Sequence of chain 1.E:
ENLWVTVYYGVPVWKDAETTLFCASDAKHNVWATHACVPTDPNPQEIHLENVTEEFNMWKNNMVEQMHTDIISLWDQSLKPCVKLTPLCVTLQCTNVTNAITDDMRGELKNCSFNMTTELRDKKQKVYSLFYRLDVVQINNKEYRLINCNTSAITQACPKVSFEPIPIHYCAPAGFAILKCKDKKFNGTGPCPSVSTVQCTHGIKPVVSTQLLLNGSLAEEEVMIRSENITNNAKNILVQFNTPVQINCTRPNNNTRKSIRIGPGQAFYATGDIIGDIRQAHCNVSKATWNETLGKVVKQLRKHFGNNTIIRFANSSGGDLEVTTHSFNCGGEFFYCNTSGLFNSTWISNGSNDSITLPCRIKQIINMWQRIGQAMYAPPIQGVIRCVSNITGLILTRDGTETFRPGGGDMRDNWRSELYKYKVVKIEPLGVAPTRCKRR

Binding-site contacts:
Ligand atom O7 contacts residue THR105 of chain 1.E at 2.9 Å (h-bond).
Ligand atom O7 contacts residue VAL104 of chain 1.E at 4.2 Å.
Ligand atom C2 contacts residue TYR135 of chain 1.E at 4.4 Å (hydrophobic).
Ligand atom C4 contacts residue ASN118 of chain 1.E at 4.2 Å.
Ligand atom C4 contacts residue TYR135 of chain 1.E at 4.4 Å (hydrophobic).
Ligand atom C3 contacts residue ASN118 of chain 1.E at 3.8 Å.
Ligand atom O6 contacts residue TYR135 of chain 1.E at 3.6 Å.
Ligand atom C3 contacts residue TYR135 of chain 1.E at 4.1 Å (hydrophobic).
Ligand atom O5 contacts residue ASN118 of chain 1.E at 2.3 Å (h-bond).
Ligand atom N2 contacts residue ASN118 of chain 1.E at 3.0 Å (h-bond).
Ligand atom N2 contacts residue LEU137 of chain 1.E at 4.5 Å.
Ligand atom O6 contacts residue ASN118 of chain 1.E at 4.4 Å.
Ligand atom C1 contacts residue ASN118 of chain 1.E at 1.4 Å.
Ligand atom O4 contacts residue TYR135 of chain 1.E at 4.0 Å.
Ligand atom C7 contacts residue VAL104 of chain 1.E at 4.4 Å (hydrophobic).
Ligand atom C1 contacts residue TYR135 of chain 1.E at 3.8 Å (hydrophobic).
Ligand atom C6 contacts residue TYR135 of chain 1.E at 4.1 Å (hydrophobic).
Ligand atom O7 contacts residue ASN118 of chain 1.E at 3.5 Å (h-bond).
Ligand atom C5 contacts residue ASN118 of chain 1.E at 3.7 Å.
Ligand atom C8 contacts residue VAL104 of chain 1.E at 4.0 Å (hydrophobic).
Ligand atom N2 contacts residue TYR135 of chain 1.E at 4.4 Å.
Ligand atom O5 contacts residue TYR135 of chain 1.E at 4.1 Å.
Ligand atom O6 contacts residue SER120 of chain 1.E at 4.0 Å.
Ligand atom C7 contacts residue THR105 of chain 1.E at 4.1 Å.
Ligand atom C2 contacts residue ASN118 of chain 1.E at 2.5 Å.
Ligand atom C5 contacts residue TYR135 of chain 1.E at 3.8 Å (hydrophobic).
Ligand atom C7 contacts residue ASN118 of chain 1.E at 3.5 Å.

A small-molecule ligand and the protein it binds are described below.
Small molecule (SMILES): CC(=O)N[C@H]1[C@H](O[C@H]2[C@H](O)[C@@H](NC(C)=O)CO[C@@H]2CO)O[C@H](CO)[C@@H](O[C@@H]2O[C@H](CO)[C@@H](O)[C@H](O)[C@@H]2O)[C@@H]1O